This small molecule binds to this protein.
Small molecule (SMILES): O=C1CC(=O)NC(=O)N1

Binding-site contacts:
Ligand atom C5 contacts residue SER232 of chain 1.D at 3.6 Å.
Ligand atom C2 contacts residue GLY85 of chain 1.D at 3.5 Å.
Ligand atom C4 contacts residue SER343 of chain 1.D at 3.4 Å.
Ligand atom O8 contacts residue ALA233 of chain 1.D at 3.0 Å (h-bond).
Ligand atom N1 contacts residue MET190 of chain 1.D at 3.7 Å.
Ligand atom O2 contacts residue GLY46 of chain 1.D at 3.7 Å.
Ligand atom O2 contacts residue GLY85 of chain 1.D at 2.8 Å (h-bond).
Ligand atom O8 contacts residue ARG194 of chain 1.D at 3.0 Å (salt-bridge).
Ligand atom C4 contacts residue GLY85 of chain 1.D at 3.7 Å.
Ligand atom C4 contacts residue SER232 of chain 1.D at 3.7 Å.
Ligand atom C4 contacts residue SER84 of chain 1.D at 3.5 Å.
Ligand atom O2 contacts residue ARG53 of chain 1.D at 2.9 Å (salt-bridge).
Ligand atom N3 contacts residue GLY46 of chain 1.D at 3.6 Å.
Ligand atom N3 contacts residue ARG324 of chain 1.D at 3.8 Å.
Ligand atom N3 contacts residue GLY85 of chain 1.D at 2.8 Å (h-bond).
Ligand atom O8 contacts residue MET190 of chain 1.D at 3.5 Å.
Ligand atom C6 contacts residue MET190 of chain 1.D at 3.8 Å (hydrophobic).
Ligand atom C4 contacts residue ARG324 of chain 1.D at 3.3 Å.
Ligand atom N1 contacts residue ARG53 of chain 1.D at 3.8 Å.
Ligand atom O4 contacts residue GLY344 of chain 1.D at 2.8 Å (h-bond).
Ligand atom N3 contacts residue SER232 of chain 1.D at 3.6 Å.
Ligand atom N3 contacts residue SER84 of chain 1.D at 3.2 Å (h-bond).
Ligand atom C4 contacts residue GLY344 of chain 1.D at 3.8 Å.
Ligand atom O4 contacts residue SER343 of chain 1.D at 3.0 Å (h-bond).
Ligand atom O4 contacts residue SER84 of chain 1.D at 3.6 Å (h-bond).
Ligand atom N1 contacts residue ALA233 of chain 1.D at 2.7 Å (h-bond).
Ligand atom N1 contacts residue GLY46 of chain 1.D at 3.6 Å.
Ligand atom C2 contacts residue SER232 of chain 1.D at 3.4 Å.
Ligand atom C6 contacts residue SER232 of chain 1.D at 3.4 Å.
Ligand atom C2 contacts residue GLY46 of chain 1.D at 3.4 Å.
Ligand atom C2 contacts residue ARG53 of chain 1.D at 3.6 Å.
Ligand atom C5 contacts residue GLY344 of chain 1.D at 3.2 Å.
Ligand atom N1 contacts residue SER232 of chain 1.D at 3.2 Å (h-bond).
Ligand atom O4 contacts residue ARG324 of chain 1.D at 2.9 Å (salt-bridge).
Ligand atom C6 contacts residue ALA233 of chain 1.D at 3.4 Å (hydrophobic).
Ligand atom O4 contacts residue GLY85 of chain 1.D at 3.6 Å.
Ligand atom C5 contacts residue SER343 of chain 1.D at 3.6 Å.
Ligand atom O2 contacts residue ALA233 of chain 1.D at 3.6 Å.
Ligand atom O2 contacts residue SER84 of chain 1.D at 3.7 Å.
Ligand atom C2 contacts residue ALA233 of chain 1.D at 3.6 Å (hydrophobic).

Sequence of chain 1.D:
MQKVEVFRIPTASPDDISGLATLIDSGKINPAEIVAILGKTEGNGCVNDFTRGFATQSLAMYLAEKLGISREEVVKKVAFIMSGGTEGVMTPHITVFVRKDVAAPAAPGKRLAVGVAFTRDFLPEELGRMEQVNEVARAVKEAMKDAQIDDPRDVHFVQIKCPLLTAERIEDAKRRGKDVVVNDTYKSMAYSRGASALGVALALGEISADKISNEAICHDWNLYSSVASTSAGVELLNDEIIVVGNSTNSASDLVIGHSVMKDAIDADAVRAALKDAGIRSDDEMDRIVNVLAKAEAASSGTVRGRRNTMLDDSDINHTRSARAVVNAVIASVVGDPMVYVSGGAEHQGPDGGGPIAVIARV